A small-molecule ligand and the protein it binds are described below.
Small molecule (SMILES): CC(C)C[C@H](NC(=O)[C@@H](O)[C@H](N)Cc1ccccc1)C(=O)O

Sequence of chain 1.C:
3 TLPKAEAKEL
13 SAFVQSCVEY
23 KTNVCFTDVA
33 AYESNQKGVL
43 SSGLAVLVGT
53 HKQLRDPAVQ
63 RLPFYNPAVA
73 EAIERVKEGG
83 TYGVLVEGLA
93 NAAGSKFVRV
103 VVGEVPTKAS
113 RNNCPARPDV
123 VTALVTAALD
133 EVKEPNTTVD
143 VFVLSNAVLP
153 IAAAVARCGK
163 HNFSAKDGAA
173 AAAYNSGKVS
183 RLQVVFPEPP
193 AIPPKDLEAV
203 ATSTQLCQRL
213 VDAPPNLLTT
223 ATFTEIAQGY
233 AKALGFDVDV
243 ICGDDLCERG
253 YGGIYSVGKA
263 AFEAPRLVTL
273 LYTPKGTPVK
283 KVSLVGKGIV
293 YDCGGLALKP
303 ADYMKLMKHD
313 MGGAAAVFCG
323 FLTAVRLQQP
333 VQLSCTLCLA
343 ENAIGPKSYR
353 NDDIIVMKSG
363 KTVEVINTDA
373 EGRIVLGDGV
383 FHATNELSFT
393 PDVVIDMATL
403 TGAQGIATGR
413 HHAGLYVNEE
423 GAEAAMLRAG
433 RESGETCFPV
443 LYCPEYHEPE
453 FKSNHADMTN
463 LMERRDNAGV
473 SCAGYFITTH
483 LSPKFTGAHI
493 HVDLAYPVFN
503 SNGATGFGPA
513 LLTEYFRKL

Binding-site contacts:
Ligand atom C16 contacts residue ASN369 of chain 1.C at 3.6 Å.
Ligand atom C1 contacts residue MN1 of chain 1.Z at 3.1 Å.
Ligand atom C2 contacts residue LYS289 of chain 1.C at 3.7 Å.
Ligand atom O2 contacts residue ASP294 of chain 1.C at 2.3 Å (salt-bridge).
Ligand atom N2 contacts residue THR401 of chain 1.C at 3.3 Å (h-bond).
Ligand atom N2 contacts residue LYS289 of chain 1.C at 2.9 Å (salt-bridge).
Ligand atom O2 contacts residue MN1 of chain 1.Y at 2.0 Å.
Ligand atom O3 contacts residue MN1 of chain 1.Y at 2.0 Å.
Ligand atom C12 contacts residue GLY404 of chain 1.C at 3.7 Å.
Ligand atom N2 contacts residue MET309 of chain 1.C at 3.5 Å.
Ligand atom C2 contacts residue MN1 of chain 1.Y at 2.9 Å.
Ligand atom C2 contacts residue MN1 of chain 1.Z at 3.0 Å.
Ligand atom N2 contacts residue ASP294 of chain 1.C at 3.0 Å (salt-bridge).
Ligand atom C3 contacts residue LYS301 of chain 1.C at 3.6 Å.
Ligand atom O3 contacts residue ASP371 of chain 1.C at 2.5 Å (salt-bridge).
Ligand atom C2 contacts residue BCT1 of chain 1.BA at 3.4 Å.
Ligand atom N2 contacts residue MN1 of chain 1.Z at 2.0 Å.
Ligand atom O2 contacts residue GLU373 of chain 1.C at 2.8 Å (salt-bridge).
Ligand atom O2 contacts residue LYS289 of chain 1.C at 3.0 Å (salt-bridge).
Ligand atom O1 contacts residue GLY404 of chain 1.C at 2.9 Å (h-bond).
Ligand atom O2 contacts residue MN1 of chain 1.Z at 1.9 Å.
Ligand atom C2 contacts residue LEU402 of chain 1.C at 3.4 Å (hydrophobic).
Ligand atom O3 contacts residue ASP294 of chain 1.C at 3.3 Å (salt-bridge).
Ligand atom N2 contacts residue ASP312 of chain 1.C at 2.8 Å (salt-bridge).
Ligand atom O1 contacts residue THR403 of chain 1.C at 3.5 Å.
Ligand atom C11 contacts residue TYR498 of chain 1.C at 3.8 Å (hydrophobic).
Ligand atom C6 contacts residue THR401 of chain 1.C at 3.5 Å.
Ligand atom O2 contacts residue BCT1 of chain 1.BA at 3.0 Å (h-bond).
Ligand atom C14 contacts residue ARG467 of chain 1.C at 3.5 Å.
Ligand atom C2 contacts residue ASP371 of chain 1.C at 3.6 Å.
Ligand atom C15 contacts residue ASP371 of chain 1.C at 3.7 Å.
Ligand atom C3 contacts residue ASP371 of chain 1.C at 3.1 Å.
Ligand atom O2 contacts residue ASP371 of chain 1.C at 3.1 Å (salt-bridge).
Ligand atom C6 contacts residue LEU402 of chain 1.C at 3.4 Å (hydrophobic).
Ligand atom C1 contacts residue MN1 of chain 1.Y at 3.8 Å.
Ligand atom O4 contacts residue ARG467 of chain 1.C at 3.1 Å (salt-bridge).
Ligand atom C1 contacts residue ASP294 of chain 1.C at 3.5 Å.
Ligand atom C3 contacts residue MN1 of chain 1.Y at 2.8 Å.
Ligand atom O3 contacts residue LYS301 of chain 1.C at 2.9 Å (salt-bridge).
Ligand atom C2 contacts residue ASP294 of chain 1.C at 3.4 Å.